Sequence of chain 18.T:
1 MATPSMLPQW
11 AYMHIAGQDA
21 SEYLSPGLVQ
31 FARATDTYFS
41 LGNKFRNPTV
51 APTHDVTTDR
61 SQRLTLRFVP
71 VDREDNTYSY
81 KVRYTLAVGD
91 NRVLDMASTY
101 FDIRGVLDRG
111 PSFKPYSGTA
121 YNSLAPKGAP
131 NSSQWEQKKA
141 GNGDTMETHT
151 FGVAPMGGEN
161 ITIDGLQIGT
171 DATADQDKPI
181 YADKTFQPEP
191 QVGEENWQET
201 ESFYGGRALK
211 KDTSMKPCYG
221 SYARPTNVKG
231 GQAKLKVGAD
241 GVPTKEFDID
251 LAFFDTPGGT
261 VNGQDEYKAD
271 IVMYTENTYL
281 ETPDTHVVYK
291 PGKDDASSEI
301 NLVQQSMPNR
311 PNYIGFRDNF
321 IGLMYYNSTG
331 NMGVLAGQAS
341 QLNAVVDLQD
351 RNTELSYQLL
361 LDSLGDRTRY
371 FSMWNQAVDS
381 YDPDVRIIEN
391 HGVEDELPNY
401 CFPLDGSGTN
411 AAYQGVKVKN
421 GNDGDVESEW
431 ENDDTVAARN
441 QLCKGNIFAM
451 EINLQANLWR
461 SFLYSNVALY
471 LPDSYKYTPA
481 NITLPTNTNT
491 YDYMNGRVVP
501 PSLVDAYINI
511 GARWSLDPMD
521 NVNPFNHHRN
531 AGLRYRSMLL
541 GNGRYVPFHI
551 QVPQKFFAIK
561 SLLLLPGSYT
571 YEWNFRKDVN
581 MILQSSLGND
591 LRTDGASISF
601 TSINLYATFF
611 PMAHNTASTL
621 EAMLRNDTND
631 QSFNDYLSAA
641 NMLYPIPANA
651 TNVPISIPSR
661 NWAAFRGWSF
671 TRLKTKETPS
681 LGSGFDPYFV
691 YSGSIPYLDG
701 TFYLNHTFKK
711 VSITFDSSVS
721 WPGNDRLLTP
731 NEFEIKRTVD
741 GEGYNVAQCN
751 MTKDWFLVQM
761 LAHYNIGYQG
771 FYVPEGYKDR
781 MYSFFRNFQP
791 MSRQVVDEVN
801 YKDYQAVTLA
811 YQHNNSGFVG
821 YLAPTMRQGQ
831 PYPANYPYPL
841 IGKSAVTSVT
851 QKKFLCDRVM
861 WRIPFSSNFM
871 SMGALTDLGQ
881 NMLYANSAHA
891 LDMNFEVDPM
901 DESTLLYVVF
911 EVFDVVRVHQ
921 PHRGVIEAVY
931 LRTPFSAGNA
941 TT

A small-molecule ligand and the protein it binds are described below.
Small molecule (SMILES): CC[C@H](C)[C@H](NC(=O)[C@@H](N)CC(=O)O)C(=O)N[C@@H](CC(N)=O)C(=O)N[C@@H](Cc1ccccc1)C(=O)N[C@@H](CO)C(=O)N[C@@H](CO)C(=O)N[C@H](C=O)CC(C)C

Binding-site contacts:
Ligand atom O contacts residue TYR636 of chain 18.T at 3.1 Å (h-bond).
Ligand atom O contacts residue ARG666 of chain 18.T at 3.1 Å (salt-bridge).
Ligand atom CA contacts residue GLY42 of chain 18.U at 3.6 Å.
Ligand atom C contacts residue GLU911 of chain 18.T at 3.3 Å.
Ligand atom CA contacts residue PHE45 of chain 18.U at 3.6 Å (hydrophobic).
Ligand atom CD1 contacts residue SER21 of chain 18.U at 3.6 Å.
Ligand atom N contacts residue ASN47 of chain 18.U at 3.8 Å.
Ligand atom CG2 contacts residue TYR636 of chain 18.T at 3.4 Å (hydrophobic).
Ligand atom CB contacts residue PHE45 of chain 18.U at 3.3 Å (hydrophobic).
Ligand atom O contacts residue TYR636 of chain 18.T at 3.5 Å (h-bond).
Ligand atom O contacts residue GLY42 of chain 18.U at 2.9 Å (h-bond).
Ligand atom C contacts residue GLY42 of chain 18.U at 3.5 Å.
Ligand atom CD1 contacts residue ALA20 of chain 18.U at 3.7 Å (hydrophobic).
Ligand atom CA contacts residue ASN47 of chain 18.U at 3.8 Å.
Ligand atom CD1 contacts residue ASN634 of chain 18.T at 3.6 Å.
Ligand atom CE1 contacts residue ASN634 of chain 18.T at 3.4 Å.
Ligand atom N contacts residue ARG46 of chain 18.U at 3.5 Å (salt-bridge).
Ligand atom OD2 contacts residue SER871 of chain 18.T at 3.2 Å (h-bond).
Ligand atom CD1 contacts residue ARG33 of chain 18.U at 3.8 Å.
Ligand atom CZ contacts residue PHE633 of chain 18.T at 3.7 Å (hydrophobic).
Ligand atom OD2 contacts residue PRO864 of chain 18.T at 3.7 Å.
Ligand atom CZ contacts residue ASN634 of chain 18.T at 3.8 Å.
Ligand atom OD1 contacts residue ARG862 of chain 18.T at 3.1 Å.
Ligand atom N contacts residue TYR636 of chain 18.T at 3.8 Å.
Ligand atom O contacts residue ASN47 of chain 18.U at 3.3 Å (h-bond).
Ligand atom CB contacts residue GLY42 of chain 18.U at 3.7 Å.
Ligand atom N contacts residue GLY42 of chain 18.U at 3.2 Å (h-bond).
Ligand atom N contacts residue PHE45 of chain 18.U at 3.4 Å (h-bond).
Ligand atom O contacts residue GLU911 of chain 18.T at 3.1 Å (salt-bridge).
Ligand atom CB contacts residue GLY42 of chain 18.U at 3.5 Å.
Ligand atom CG1 contacts residue GLU911 of chain 18.T at 3.7 Å.
Ligand atom ND2 contacts residue ARG666 of chain 18.T at 3.4 Å (salt-bridge).
Ligand atom CG2 contacts residue LEU637 of chain 18.T at 3.8 Å (hydrophobic).
Ligand atom OD1 contacts residue ALA874 of chain 18.T at 3.7 Å.
Ligand atom CA contacts residue GLU911 of chain 18.T at 3.8 Å.
Ligand atom OD1 contacts residue ALA762 of chain 18.T at 3.5 Å.
Ligand atom O contacts residue ARG46 of chain 18.U at 3.5 Å (salt-bridge).
Ligand atom N contacts residue SER871 of chain 18.T at 3.5 Å (h-bond).
Ligand atom CD1 contacts residue LEU637 of chain 18.T at 3.7 Å (hydrophobic).
Ligand atom CA contacts residue TYR636 of chain 18.T at 3.7 Å (hydrophobic).

Sequence of chain 18.U:
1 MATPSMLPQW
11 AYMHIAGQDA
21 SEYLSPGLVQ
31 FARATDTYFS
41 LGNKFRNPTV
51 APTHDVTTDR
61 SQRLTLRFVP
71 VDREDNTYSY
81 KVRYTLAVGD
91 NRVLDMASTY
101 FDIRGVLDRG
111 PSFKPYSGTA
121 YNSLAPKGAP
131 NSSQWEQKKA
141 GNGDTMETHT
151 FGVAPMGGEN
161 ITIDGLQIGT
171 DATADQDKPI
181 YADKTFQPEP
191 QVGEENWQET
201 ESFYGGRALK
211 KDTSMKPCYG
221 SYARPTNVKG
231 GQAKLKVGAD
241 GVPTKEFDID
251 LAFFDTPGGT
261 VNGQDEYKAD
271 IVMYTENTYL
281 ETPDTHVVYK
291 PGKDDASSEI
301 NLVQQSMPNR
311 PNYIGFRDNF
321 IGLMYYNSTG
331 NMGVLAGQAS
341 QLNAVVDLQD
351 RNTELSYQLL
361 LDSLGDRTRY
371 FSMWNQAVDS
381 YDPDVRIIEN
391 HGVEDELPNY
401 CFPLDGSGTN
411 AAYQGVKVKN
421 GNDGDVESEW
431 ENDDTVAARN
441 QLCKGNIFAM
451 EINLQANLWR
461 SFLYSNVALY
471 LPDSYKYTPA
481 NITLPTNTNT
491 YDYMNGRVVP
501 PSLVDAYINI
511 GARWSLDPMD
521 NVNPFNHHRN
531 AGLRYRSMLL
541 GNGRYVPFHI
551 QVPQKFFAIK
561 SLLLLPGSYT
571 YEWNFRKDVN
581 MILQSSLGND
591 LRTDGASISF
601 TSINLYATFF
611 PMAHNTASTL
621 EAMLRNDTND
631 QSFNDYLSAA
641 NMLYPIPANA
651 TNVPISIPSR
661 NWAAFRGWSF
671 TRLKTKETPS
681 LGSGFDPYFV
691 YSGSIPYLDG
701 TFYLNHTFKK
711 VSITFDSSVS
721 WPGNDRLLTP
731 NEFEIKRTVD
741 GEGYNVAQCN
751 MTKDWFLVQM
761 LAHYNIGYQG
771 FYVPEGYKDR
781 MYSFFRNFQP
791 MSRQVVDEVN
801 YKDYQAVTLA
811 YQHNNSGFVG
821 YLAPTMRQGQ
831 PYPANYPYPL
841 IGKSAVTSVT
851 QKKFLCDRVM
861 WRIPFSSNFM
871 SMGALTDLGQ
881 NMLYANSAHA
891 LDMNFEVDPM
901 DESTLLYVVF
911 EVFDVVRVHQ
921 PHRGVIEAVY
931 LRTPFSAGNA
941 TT